A protein and the small-molecule ligand that binds it are described below.
Small molecule (SMILES): Cc1cc(N)nc(C[C@@H]2CNC[C@@H]2OCCNCCc2cccc(F)c2)c1

Binding-site contacts:
Ligand atom C2 contacts residue VAL271 of chain 1.B at 3.9 Å (hydrophobic).
Ligand atom C5' contacts residue H4B1 of chain 1.H at 3.2 Å.
Ligand atom F13 contacts residue GLY290 of chain 1.B at 3.2 Å.
Ligand atom C2A contacts residue HEM1 of chain 1.G at 3.6 Å.
Ligand atom C4 contacts residue HEM1 of chain 1.G at 3.5 Å.
Ligand atom N1A contacts residue HEM1 of chain 1.G at 2.7 Å (h-bond).
Ligand atom C5A contacts residue VAL40 of chain 1.B at 3.7 Å (hydrophobic).
Ligand atom C2 contacts residue GLN182 of chain 1.B at 3.5 Å.
Ligand atom C3 contacts residue HEM1 of chain 1.G at 3.4 Å.
Ligand atom C7A contacts residue HEM1 of chain 1.G at 3.6 Å.
Ligand atom C16 contacts residue HEM1 of chain 1.G at 3.4 Å.
Ligand atom F13 contacts residue HEM1 of chain 1.G at 3.6 Å.
Ligand atom N1' contacts residue H4B1 of chain 1.H at 2.8 Å (h-bond).
Ligand atom C8A contacts residue TRP10 of chain 1.A at 3.6 Å (hydrophobic).
Ligand atom C15 contacts residue HEM1 of chain 1.G at 3.2 Å.
Ligand atom C6A contacts residue HEM1 of chain 1.G at 3.5 Å.
Ligand atom C16 contacts residue GLU296 of chain 1.B at 3.2 Å.
Ligand atom C15 contacts residue GLU296 of chain 1.B at 3.6 Å.
Ligand atom C3 contacts residue VAL271 of chain 1.B at 3.5 Å (hydrophobic).
Ligand atom C5' contacts residue TRP382 of chain 1.B at 3.5 Å (hydrophobic).
Ligand atom C3 contacts residue GLU296 of chain 1.B at 3.6 Å.
Ligand atom C1 contacts residue GLN182 of chain 1.B at 3.4 Å.
Ligand atom C4 contacts residue GLU296 of chain 1.B at 3.8 Å.
Ligand atom C2 contacts residue HEM1 of chain 1.G at 3.5 Å.
Ligand atom C14 contacts residue PRO269 of chain 1.B at 3.8 Å (hydrophobic).
Ligand atom C13 contacts residue HEM1 of chain 1.G at 3.8 Å.
Ligand atom C1 contacts residue HEM1 of chain 1.G at 3.8 Å.
Ligand atom C15 contacts residue TRP291 of chain 1.B at 3.3 Å (hydrophobic).
Ligand atom F13 contacts residue PRO269 of chain 1.B at 3.6 Å.
Ligand atom N6A contacts residue HEM1 of chain 1.G at 3.1 Å (h-bond).
Ligand atom C2' contacts residue H4B1 of chain 1.H at 3.8 Å.
Ligand atom O1 contacts residue HEM1 of chain 1.G at 3.3 Å (h-bond).
Ligand atom N2 contacts residue HEM1 of chain 1.G at 2.5 Å (h-bond).
Ligand atom C11 contacts residue HEM1 of chain 1.G at 3.8 Å.
Ligand atom C14 contacts residue HEM1 of chain 1.G at 3.3 Å.
Ligand atom F13 contacts residue PHE288 of chain 1.B at 3.9 Å.
Ligand atom N1' contacts residue HEM1 of chain 1.G at 3.3 Å (h-bond).
Ligand atom F13 contacts residue SER289 of chain 1.B at 3.5 Å.
Ligand atom C14 contacts residue TRP291 of chain 1.B at 3.6 Å (hydrophobic).
Ligand atom N6A contacts residue ARG118 of chain 1.B at 3.7 Å.

Sequence of chain 1.A:
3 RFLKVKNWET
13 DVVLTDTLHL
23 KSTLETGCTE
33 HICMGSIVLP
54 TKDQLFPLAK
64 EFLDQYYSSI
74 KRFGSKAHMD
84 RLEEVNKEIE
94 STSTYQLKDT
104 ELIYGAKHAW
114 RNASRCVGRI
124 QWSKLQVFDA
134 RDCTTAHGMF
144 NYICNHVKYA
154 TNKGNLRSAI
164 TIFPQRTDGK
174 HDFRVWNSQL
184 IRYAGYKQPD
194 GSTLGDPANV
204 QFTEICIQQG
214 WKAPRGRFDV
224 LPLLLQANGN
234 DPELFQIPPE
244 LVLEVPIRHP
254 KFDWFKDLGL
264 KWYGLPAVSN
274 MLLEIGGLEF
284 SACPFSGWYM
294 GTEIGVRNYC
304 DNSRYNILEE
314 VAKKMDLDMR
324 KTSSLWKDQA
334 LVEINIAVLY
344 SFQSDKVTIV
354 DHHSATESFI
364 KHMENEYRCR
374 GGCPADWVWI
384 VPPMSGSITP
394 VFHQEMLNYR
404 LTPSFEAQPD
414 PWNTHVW

Sequence of chain 1.B:
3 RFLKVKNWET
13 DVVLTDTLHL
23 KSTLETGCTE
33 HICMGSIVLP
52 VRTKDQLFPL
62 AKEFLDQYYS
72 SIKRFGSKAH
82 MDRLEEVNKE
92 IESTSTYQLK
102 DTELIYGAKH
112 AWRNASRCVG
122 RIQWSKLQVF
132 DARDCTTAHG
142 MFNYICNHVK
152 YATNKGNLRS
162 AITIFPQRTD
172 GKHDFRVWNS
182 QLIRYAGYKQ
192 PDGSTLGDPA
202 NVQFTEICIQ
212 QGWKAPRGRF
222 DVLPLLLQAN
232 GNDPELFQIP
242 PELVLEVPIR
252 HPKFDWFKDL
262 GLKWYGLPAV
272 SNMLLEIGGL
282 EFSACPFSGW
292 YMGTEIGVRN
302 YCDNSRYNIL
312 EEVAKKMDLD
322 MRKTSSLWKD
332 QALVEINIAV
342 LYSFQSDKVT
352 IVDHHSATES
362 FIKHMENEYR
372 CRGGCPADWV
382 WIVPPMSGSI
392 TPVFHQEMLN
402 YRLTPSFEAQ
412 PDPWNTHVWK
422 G